Sequence of chain 1.A:
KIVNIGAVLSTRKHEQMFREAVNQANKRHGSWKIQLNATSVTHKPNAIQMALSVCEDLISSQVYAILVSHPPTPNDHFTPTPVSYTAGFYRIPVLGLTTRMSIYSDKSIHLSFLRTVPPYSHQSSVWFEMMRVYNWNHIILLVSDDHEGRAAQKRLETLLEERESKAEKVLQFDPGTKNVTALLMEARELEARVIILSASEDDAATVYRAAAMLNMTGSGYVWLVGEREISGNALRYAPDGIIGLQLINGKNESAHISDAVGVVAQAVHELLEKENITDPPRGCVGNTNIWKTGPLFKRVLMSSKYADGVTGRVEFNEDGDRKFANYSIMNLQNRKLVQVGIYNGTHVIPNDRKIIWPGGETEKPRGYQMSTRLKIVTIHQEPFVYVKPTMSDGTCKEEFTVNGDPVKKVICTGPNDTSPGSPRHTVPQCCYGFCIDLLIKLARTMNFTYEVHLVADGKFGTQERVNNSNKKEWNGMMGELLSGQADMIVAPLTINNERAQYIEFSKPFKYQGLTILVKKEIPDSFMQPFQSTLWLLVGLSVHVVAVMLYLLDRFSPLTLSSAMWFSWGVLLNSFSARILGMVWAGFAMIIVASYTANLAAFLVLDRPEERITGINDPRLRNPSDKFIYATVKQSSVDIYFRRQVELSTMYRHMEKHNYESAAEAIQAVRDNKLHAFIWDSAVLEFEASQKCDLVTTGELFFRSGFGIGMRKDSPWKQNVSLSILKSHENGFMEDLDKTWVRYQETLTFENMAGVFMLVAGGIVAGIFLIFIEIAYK

This small molecule binds to this protein.
Small molecule (SMILES): CC(=O)N[C@@H]1[C@@H](O)[C@H](O)[C@@H](CO)O[C@H]1O

Binding-site contacts:
Ligand atom C5 contacts residue HIS449 of chain 1.A at 3.8 Å.
Ligand atom O3 contacts residue GLY445 of chain 1.A at 3.1 Å (h-bond).
Ligand atom C3 contacts residue GLY445 of chain 1.A at 3.6 Å.
Ligand atom C3 contacts residue SER446 of chain 1.A at 3.8 Å.
Ligand atom N2 contacts residue SER446 of chain 1.A at 3.8 Å.
Ligand atom C2 contacts residue ASP441 of chain 1.A at 4.1 Å.
Ligand atom C7 contacts residue ASN440 of chain 1.A at 3.2 Å.
Ligand atom O7 contacts residue ASP441 of chain 1.A at 2.7 Å (salt-bridge).
Ligand atom C2 contacts residue SER446 of chain 1.A at 4.0 Å.
Ligand atom C5 contacts residue ASN440 of chain 1.A at 3.7 Å.
Ligand atom C3 contacts residue PRO447 of chain 1.A at 4.5 Å (hydrophobic).
Ligand atom O6 contacts residue HIS449 of chain 1.A at 4.2 Å.
Ligand atom C5 contacts residue SER446 of chain 1.A at 3.7 Å.
Ligand atom O5 contacts residue HIS449 of chain 1.A at 3.8 Å.
Ligand atom N2 contacts residue ASP441 of chain 1.A at 2.9 Å (salt-bridge).
Ligand atom O5 contacts residue ASN440 of chain 1.A at 2.4 Å (h-bond).
Ligand atom N2 contacts residue GLY445 of chain 1.A at 3.8 Å.
Ligand atom C4 contacts residue ASN440 of chain 1.A at 4.2 Å.
Ligand atom C1 contacts residue ASN440 of chain 1.A at 1.4 Å.
Ligand atom C2 contacts residue ASN440 of chain 1.A at 2.4 Å.
Ligand atom O3 contacts residue SER446 of chain 1.A at 4.3 Å.
Ligand atom C4 contacts residue SER446 of chain 1.A at 4.3 Å.
Ligand atom C8 contacts residue ASP441 of chain 1.A at 1.4 Å.
Ligand atom C1 contacts residue ASP441 of chain 1.A at 4.5 Å.
Ligand atom C7 contacts residue ASP441 of chain 1.A at 2.1 Å.
Ligand atom N2 contacts residue ASN440 of chain 1.A at 2.9 Å (h-bond).
Ligand atom C2 contacts residue GLY445 of chain 1.A at 4.3 Å.
Ligand atom C8 contacts residue ASN440 of chain 1.A at 4.4 Å.
Ligand atom C3 contacts residue ASN440 of chain 1.A at 3.8 Å.
Ligand atom O4 contacts residue PRO447 of chain 1.A at 3.7 Å.
Ligand atom C1 contacts residue SER446 of chain 1.A at 3.7 Å.
Ligand atom O7 contacts residue ASN440 of chain 1.A at 3.2 Å (h-bond).
Ligand atom C6 contacts residue HIS449 of chain 1.A at 3.5 Å.
Ligand atom O5 contacts residue SER446 of chain 1.A at 4.0 Å.